Sequence of chain 2.A:
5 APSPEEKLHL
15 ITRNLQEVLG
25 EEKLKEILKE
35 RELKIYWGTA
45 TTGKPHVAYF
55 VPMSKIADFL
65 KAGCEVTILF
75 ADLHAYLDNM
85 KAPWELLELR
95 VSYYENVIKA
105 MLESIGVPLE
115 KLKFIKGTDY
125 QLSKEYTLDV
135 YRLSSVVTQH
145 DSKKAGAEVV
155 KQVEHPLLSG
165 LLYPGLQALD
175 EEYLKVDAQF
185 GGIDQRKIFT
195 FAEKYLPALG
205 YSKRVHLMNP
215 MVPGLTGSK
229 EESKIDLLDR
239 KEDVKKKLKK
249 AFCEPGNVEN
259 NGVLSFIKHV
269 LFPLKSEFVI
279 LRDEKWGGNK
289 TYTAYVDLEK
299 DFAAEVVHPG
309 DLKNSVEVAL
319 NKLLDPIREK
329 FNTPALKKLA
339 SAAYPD

A small-molecule ligand and the protein it binds are described below.
Small molecule (SMILES): Nc1ncnc2c1c(OC(F)F)nn2[C@@H]1O[C@H](COS(=O)(=O)NC(=O)[C@@H](N)Cc2ccc(O)cc2)[C@@H](O)[C@H]1O

Binding-site contacts:
Ligand atom O37 contacts residue GLY185 of chain 2.A at 3.4 Å.
Ligand atom C29 contacts residue GLN171 of chain 2.A at 3.5 Å.
Ligand atom O21 contacts residue ALA44 of chain 2.A at 3.1 Å (h-bond).
Ligand atom O34 contacts residue GLN189 of chain 2.A at 3.3 Å (h-bond).
Ligand atom C28 contacts residue GLN171 of chain 2.A at 3.6 Å.
Ligand atom N33 contacts residue TYR167 of chain 2.A at 2.8 Å (h-bond).
Ligand atom O34 contacts residue TYR167 of chain 2.A at 3.4 Å (h-bond).
Ligand atom C31 contacts residue HIS78 of chain 2.A at 3.5 Å.
Ligand atom N33 contacts residue GLN189 of chain 2.A at 2.8 Å (h-bond).
Ligand atom O19 contacts residue THR43 of chain 2.A at 3.3 Å (h-bond).
Ligand atom C28 contacts residue GLN183 of chain 2.A at 3.4 Å.
Ligand atom O30 contacts residue ASP174 of chain 2.A at 2.5 Å (salt-bridge).
Ligand atom O16 contacts residue TRP41 of chain 2.A at 3.5 Å (h-bond).
Ligand atom O30 contacts residue LEU73 of chain 2.A at 3.3 Å.
Ligand atom O37 contacts residue GLY186 of chain 2.A at 3.0 Å (h-bond).
Ligand atom F11 contacts residue TYR53 of chain 2.A at 3.0 Å.
Ligand atom C17 contacts residue TRP41 of chain 2.A at 3.5 Å (hydrophobic).
Ligand atom N03 contacts residue VAL216 of chain 2.A at 3.0 Å (h-bond).
Ligand atom C25 contacts residue ALA44 of chain 2.A at 3.6 Å (hydrophobic).
Ligand atom C27 contacts residue GLY42 of chain 2.A at 3.5 Å.
Ligand atom C27 contacts residue GLN171 of chain 2.A at 3.5 Å.
Ligand atom C24 contacts residue GLN189 of chain 2.A at 3.2 Å.
Ligand atom C32 contacts residue ALA75 of chain 2.A at 3.4 Å (hydrophobic).
Ligand atom C31 contacts residue ASP174 of chain 2.A at 3.3 Å.
Ligand atom C07 contacts residue MET215 of chain 2.A at 3.6 Å (hydrophobic).
Ligand atom C29 contacts residue LEU73 of chain 2.A at 3.5 Å (hydrophobic).
Ligand atom F12 contacts residue HIS50 of chain 2.A at 3.0 Å.
Ligand atom F11 contacts residue HIS50 of chain 2.A at 3.4 Å.
Ligand atom O39 contacts residue GLY186 of chain 2.A at 3.0 Å (h-bond).
Ligand atom O34 contacts residue VAL153 of chain 2.A at 3.5 Å.
Ligand atom C24 contacts residue TYR167 of chain 2.A at 3.5 Å (hydrophobic).
Ligand atom O30 contacts residue TYR40 of chain 2.A at 2.7 Å (h-bond).
Ligand atom O21 contacts residue THR43 of chain 2.A at 3.3 Å (h-bond).
Ligand atom N22 contacts residue ALA44 of chain 2.A at 3.6 Å (h-bond).
Ligand atom C04 contacts residue PRO214 of chain 2.A at 3.2 Å (hydrophobic).
Ligand atom C29 contacts residue ASP174 of chain 2.A at 3.3 Å.
Ligand atom O39 contacts residue ASP188 of chain 2.A at 2.7 Å (salt-bridge).
Ligand atom C32 contacts residue HIS78 of chain 2.A at 3.6 Å.
Ligand atom N33 contacts residue GLN171 of chain 2.A at 2.8 Å (h-bond).
Ligand atom N01 contacts residue VAL216 of chain 2.A at 3.0 Å (h-bond).